Binding-site contacts:
Ligand atom C31 contacts residue TYR409 of chain 1.B at 3.9 Å (hydrophobic).
Ligand atom C10 contacts residue SER87 of chain 1.B at 3.2 Å.
Ligand atom CL13 contacts residue FPP1 of chain 1.HB at 3.4 Å.
Ligand atom C23 contacts residue CYS325 of chain 1.B at 3.7 Å (hydrophobic).
Ligand atom C28 contacts residue TYR123 of chain 1.A at 3.6 Å (hydrophobic).
Ligand atom C28 contacts residue FPP1 of chain 1.HB at 3.9 Å.
Ligand atom C27 contacts residue FPP1 of chain 1.HB at 3.5 Å.
Ligand atom N22 contacts residue ASP323 of chain 1.B at 3.3 Å (salt-bridge).
Ligand atom C03 contacts residue TYR409 of chain 1.B at 3.9 Å (hydrophobic).
Ligand atom BR30 contacts residue FPP1 of chain 1.HB at 3.7 Å.
Ligand atom C06 contacts residue TYR409 of chain 1.B at 3.9 Å (hydrophobic).
Ligand atom C21 contacts residue HIS410 of chain 1.B at 3.2 Å.
Ligand atom C29 contacts residue FPP1 of chain 1.HB at 3.9 Å.
Ligand atom C14 contacts residue TRP94 of chain 1.B at 4.0 Å (hydrophobic).
Ligand atom CL13 contacts residue TRP90 of chain 1.B at 3.5 Å.
Ligand atom C23 contacts residue ZN1 of chain 1.CA at 3.0 Å.
Ligand atom N22 contacts residue HIS410 of chain 1.B at 3.1 Å (h-bond).
Ligand atom C01 contacts residue LEU84 of chain 1.B at 4.0 Å (hydrophobic).
Ligand atom C11 contacts residue SER87 of chain 1.B at 3.8 Å.
Ligand atom C11 contacts residue TRP90 of chain 1.B at 3.8 Å (hydrophobic).
Ligand atom C05 contacts residue TYR409 of chain 1.B at 4.0 Å (hydrophobic).
Ligand atom N22 contacts residue ZN1 of chain 1.CA at 2.0 Å.
Ligand atom C01 contacts residue ASP407 of chain 1.B at 3.9 Å.
Ligand atom BR30 contacts residue ARG197 of chain 1.B at 3.8 Å.
Ligand atom N22 contacts residue TYR409 of chain 1.B at 3.7 Å.
Ligand atom C03 contacts residue ASP407 of chain 1.B at 4.1 Å.
Ligand atom C21 contacts residue ZN1 of chain 1.CA at 3.1 Å.
Ligand atom C01 contacts residue TYR409 of chain 1.B at 4.0 Å (hydrophobic).
Ligand atom C26 contacts residue FPP1 of chain 1.HB at 3.7 Å.
Ligand atom C23 contacts residue TYR326 of chain 1.B at 4.0 Å (hydrophobic).
Ligand atom C31 contacts residue FPP1 of chain 1.HB at 3.7 Å.
Ligand atom CL13 contacts residue TRP94 of chain 1.B at 4.1 Å.
Ligand atom N22 contacts residue CYS325 of chain 1.B at 3.5 Å (h-bond).
Ligand atom BR30 contacts residue TYR123 of chain 1.A at 4.1 Å.
Ligand atom C21 contacts residue TYR409 of chain 1.B at 3.7 Å (hydrophobic).
Ligand atom C32 contacts residue FPP1 of chain 1.HB at 3.7 Å.
Ligand atom C32 contacts residue TYR409 of chain 1.B at 3.5 Å (hydrophobic).
Ligand atom C25 contacts residue FPP1 of chain 1.HB at 3.5 Å.
Ligand atom C23 contacts residue ASP323 of chain 1.B at 3.8 Å.
Ligand atom C12 contacts residue TRP94 of chain 1.B at 3.8 Å (hydrophobic).

Sequence of chain 1.B:
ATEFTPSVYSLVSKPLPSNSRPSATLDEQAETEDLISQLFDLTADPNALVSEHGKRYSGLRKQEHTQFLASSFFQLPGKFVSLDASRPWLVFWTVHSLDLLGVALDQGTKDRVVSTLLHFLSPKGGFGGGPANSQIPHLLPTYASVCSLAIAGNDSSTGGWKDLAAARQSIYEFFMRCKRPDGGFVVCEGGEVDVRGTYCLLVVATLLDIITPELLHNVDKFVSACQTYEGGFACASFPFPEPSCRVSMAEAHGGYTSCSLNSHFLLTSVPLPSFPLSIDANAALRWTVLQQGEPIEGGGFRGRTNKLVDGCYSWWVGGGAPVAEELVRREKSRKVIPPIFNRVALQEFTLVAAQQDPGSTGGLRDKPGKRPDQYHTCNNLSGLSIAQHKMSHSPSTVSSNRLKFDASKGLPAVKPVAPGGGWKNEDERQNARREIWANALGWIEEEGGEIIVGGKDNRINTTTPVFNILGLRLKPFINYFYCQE

A protein and the small-molecule ligand that binds it are described below.
Small molecule (SMILES): CCCC[C@H]1CN(c2cccc(Cl)c2)C(=O)CN1Cc1cncn1Cc1ccc(Br)cc1

Sequence of chain 1.A:
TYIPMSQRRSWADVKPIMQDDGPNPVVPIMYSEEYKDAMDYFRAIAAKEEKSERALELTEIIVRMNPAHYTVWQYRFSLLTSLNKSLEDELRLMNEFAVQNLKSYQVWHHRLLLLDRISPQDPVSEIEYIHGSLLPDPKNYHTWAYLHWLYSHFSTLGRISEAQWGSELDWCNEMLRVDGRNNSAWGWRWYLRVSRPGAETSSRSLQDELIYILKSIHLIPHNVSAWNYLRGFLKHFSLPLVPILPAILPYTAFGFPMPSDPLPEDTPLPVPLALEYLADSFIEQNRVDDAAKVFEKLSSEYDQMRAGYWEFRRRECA